A small-molecule ligand and the protein it binds are described below.
Small molecule (SMILES): CC(=O)N[C@H]1[C@H](O[C@H]2[C@H](O)[C@@H](NC(C)=O)CO[C@@H]2CO)O[C@H](CO)[C@@H](O)[C@@H]1O

Binding-site contacts:
Ligand atom O7 contacts residue ASP124 of chain 1.F at 4.3 Å.
Ligand atom C8 contacts residue ASP124 of chain 1.F at 3.5 Å.
Ligand atom C7 contacts residue GLU126 of chain 1.F at 3.6 Å.
Ligand atom O5 contacts residue ASN127 of chain 1.F at 2.4 Å (h-bond).
Ligand atom C2 contacts residue ASN127 of chain 1.F at 2.5 Å.
Ligand atom C5 contacts residue HIS183 of chain 1.F at 3.6 Å.
Ligand atom C1 contacts residue ASN127 of chain 1.F at 1.4 Å.
Ligand atom O7 contacts residue GLU126 of chain 1.F at 2.6 Å (salt-bridge).
Ligand atom O5 contacts residue HIS183 of chain 1.F at 2.8 Å (h-bond).
Ligand atom O7 contacts residue ASN127 of chain 1.F at 3.8 Å.
Ligand atom C8 contacts residue ASN127 of chain 1.F at 4.5 Å.
Ligand atom C8 contacts residue GLU126 of chain 1.F at 4.0 Å.
Ligand atom C1 contacts residue HIS183 of chain 1.F at 3.9 Å.
Ligand atom C1 contacts residue GLU126 of chain 1.F at 4.4 Å.
Ligand atom C3 contacts residue ASN127 of chain 1.F at 3.8 Å.
Ligand atom C5 contacts residue ASN127 of chain 1.F at 3.6 Å.
Ligand atom C6 contacts residue HIS183 of chain 1.F at 3.2 Å.
Ligand atom C8 contacts residue PRO247 of chain 1.F at 4.3 Å (hydrophobic).
Ligand atom N2 contacts residue ASP124 of chain 1.F at 3.9 Å.
Ligand atom O6 contacts residue HIS183 of chain 1.F at 3.3 Å (h-bond).
Ligand atom C4 contacts residue ASN127 of chain 1.F at 4.2 Å.
Ligand atom N2 contacts residue ASN127 of chain 1.F at 2.8 Å (h-bond).
Ligand atom C7 contacts residue ASN127 of chain 1.F at 3.5 Å.
Ligand atom C7 contacts residue ASP124 of chain 1.F at 3.9 Å.
Ligand atom C8 contacts residue SER245 of chain 1.F at 3.5 Å.

Sequence of chain 1.F:
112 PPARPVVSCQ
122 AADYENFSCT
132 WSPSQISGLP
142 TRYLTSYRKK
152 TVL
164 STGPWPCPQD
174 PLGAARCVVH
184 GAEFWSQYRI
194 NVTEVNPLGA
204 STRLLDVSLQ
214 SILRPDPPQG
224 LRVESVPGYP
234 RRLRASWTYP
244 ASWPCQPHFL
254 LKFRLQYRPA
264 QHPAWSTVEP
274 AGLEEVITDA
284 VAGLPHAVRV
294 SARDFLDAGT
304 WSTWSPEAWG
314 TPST